Sequence of chain 1.B:
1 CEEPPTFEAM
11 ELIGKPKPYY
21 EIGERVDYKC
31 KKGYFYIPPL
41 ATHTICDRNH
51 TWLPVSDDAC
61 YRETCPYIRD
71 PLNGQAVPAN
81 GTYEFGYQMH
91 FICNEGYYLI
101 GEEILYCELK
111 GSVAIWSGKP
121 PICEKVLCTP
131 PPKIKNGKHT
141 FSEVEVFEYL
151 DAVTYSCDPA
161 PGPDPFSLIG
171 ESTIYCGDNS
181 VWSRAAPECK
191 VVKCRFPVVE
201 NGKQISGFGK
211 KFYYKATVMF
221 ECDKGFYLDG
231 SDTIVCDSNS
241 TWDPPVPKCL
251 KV

The small molecule below binds the protein below.
Small molecule (SMILES): CC(=O)N[C@H]1[C@H](O[C@H]2[C@H](O)[C@@H](NC(C)=O)CO[C@@H]2CO)O[C@H](CO)[C@@H](O)[C@@H]1O

Binding-site contacts:
Ligand atom C7 contacts residue TYR87 of chain 1.B at 4.2 Å (hydrophobic).
Ligand atom C5 contacts residue ASN80 of chain 1.B at 3.6 Å.
Ligand atom O5 contacts residue ASN80 of chain 1.B at 2.3 Å (h-bond).
Ligand atom C5 contacts residue GLN88 of chain 1.B at 3.4 Å.
Ligand atom N2 contacts residue GLN88 of chain 1.B at 4.3 Å.
Ligand atom C2 contacts residue ASN80 of chain 1.B at 2.6 Å.
Ligand atom O7 contacts residue ASN80 of chain 1.B at 3.0 Å (h-bond).
Ligand atom C6 contacts residue ALA79 of chain 1.B at 4.4 Å (hydrophobic).
Ligand atom C2 contacts residue GLN88 of chain 1.B at 4.2 Å.
Ligand atom C8 contacts residue GLY86 of chain 1.B at 4.0 Å.
Ligand atom C1 contacts residue ASN80 of chain 1.B at 1.4 Å.
Ligand atom O7 contacts residue GLN88 of chain 1.B at 3.0 Å (h-bond).
Ligand atom C8 contacts residue ILE104 of chain 1.B at 3.7 Å (hydrophobic).
Ligand atom O5 contacts residue GLN88 of chain 1.B at 3.9 Å.
Ligand atom C7 contacts residue GLN88 of chain 1.B at 3.3 Å.
Ligand atom C3 contacts residue ASN80 of chain 1.B at 3.9 Å.
Ligand atom C4 contacts residue ASN80 of chain 1.B at 4.3 Å.
Ligand atom C8 contacts residue HIS90 of chain 1.B at 4.0 Å.
Ligand atom C3 contacts residue GLN88 of chain 1.B at 4.0 Å.
Ligand atom O4 contacts residue GLN88 of chain 1.B at 4.1 Å.
Ligand atom C8 contacts residue GLN88 of chain 1.B at 3.2 Å.
Ligand atom O7 contacts residue TYR87 of chain 1.B at 3.8 Å.
Ligand atom C6 contacts residue GLN88 of chain 1.B at 3.6 Å.
Ligand atom N2 contacts residue ASN80 of chain 1.B at 3.1 Å (h-bond).
Ligand atom C1 contacts residue GLN88 of chain 1.B at 3.6 Å.
Ligand atom C7 contacts residue ASN80 of chain 1.B at 3.3 Å.
Ligand atom C8 contacts residue TYR87 of chain 1.B at 4.1 Å (hydrophobic).
Ligand atom C4 contacts residue GLN88 of chain 1.B at 4.2 Å.